Binding-site contacts:
Ligand atom C7 contacts residue ARG76 of chain 1.A at 4.3 Å.
Ligand atom C2 contacts residue ASN78 of chain 1.A at 2.5 Å.
Ligand atom C8 contacts residue SER77 of chain 1.A at 3.9 Å.
Ligand atom C7 contacts residue ASN78 of chain 1.A at 3.2 Å.
Ligand atom C3 contacts residue ASN78 of chain 1.A at 3.8 Å.
Ligand atom O5 contacts residue ASN78 of chain 1.A at 2.3 Å (h-bond).
Ligand atom C8 contacts residue ARG76 of chain 1.A at 4.0 Å.
Ligand atom C1 contacts residue ASN78 of chain 1.A at 1.5 Å.
Ligand atom C8 contacts residue ASN78 of chain 1.A at 4.5 Å.
Ligand atom O7 contacts residue SER77 of chain 1.A at 4.2 Å.
Ligand atom C4 contacts residue ASN78 of chain 1.A at 4.2 Å.
Ligand atom O7 contacts residue ASN78 of chain 1.A at 3.0 Å (h-bond).
Ligand atom C7 contacts residue SER77 of chain 1.A at 4.3 Å.
Ligand atom N2 contacts residue ASN78 of chain 1.A at 3.0 Å (h-bond).
Ligand atom C8 contacts residue LEU55 of chain 1.C at 4.2 Å (hydrophobic).
Ligand atom N2 contacts residue ARG76 of chain 1.A at 4.0 Å.
Ligand atom C5 contacts residue ASN78 of chain 1.A at 3.6 Å.

Sequence of chain 1.A:
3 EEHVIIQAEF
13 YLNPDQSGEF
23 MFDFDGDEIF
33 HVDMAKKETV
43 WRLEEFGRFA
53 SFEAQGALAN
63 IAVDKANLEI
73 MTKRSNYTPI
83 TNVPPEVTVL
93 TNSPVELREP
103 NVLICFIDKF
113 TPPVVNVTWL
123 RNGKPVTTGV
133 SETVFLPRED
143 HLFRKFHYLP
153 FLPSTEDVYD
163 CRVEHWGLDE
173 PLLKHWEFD

Sequence of chain 1.C:
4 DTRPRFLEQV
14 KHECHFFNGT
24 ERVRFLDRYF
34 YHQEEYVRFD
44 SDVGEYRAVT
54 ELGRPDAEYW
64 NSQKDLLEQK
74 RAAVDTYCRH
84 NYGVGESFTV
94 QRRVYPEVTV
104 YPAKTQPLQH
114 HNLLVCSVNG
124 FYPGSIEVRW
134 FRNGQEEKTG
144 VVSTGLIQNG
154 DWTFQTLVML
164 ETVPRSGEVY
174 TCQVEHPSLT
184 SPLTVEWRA

A small-molecule ligand and the protein it binds are described below.
Small molecule (SMILES): CC(=O)N[C@@H]1[C@@H](O)[C@H](O)[C@@H](CO)O[C@H]1O